Binding-site contacts:
Ligand atom C11 contacts residue ASN510 of chain 1.A at 3.5 Å.
Ligand atom F contacts residue ARG486 of chain 1.A at 2.9 Å.
Ligand atom C2 contacts residue LEU511 of chain 1.A at 3.8 Å (hydrophobic).
Ligand atom C25 contacts residue LEU511 of chain 1.A at 3.8 Å (hydrophobic).
Ligand atom F1 contacts residue THR496 of chain 1.A at 2.9 Å.
Ligand atom O5 contacts residue LYS512 of chain 1.A at 3.0 Å (salt-bridge).
Ligand atom O2 contacts residue ASP489 of chain 1.A at 3.2 Å (salt-bridge).
Ligand atom C30 contacts residue LYS512 of chain 1.A at 3.6 Å.
Ligand atom N contacts residue ASN510 of chain 1.A at 3.4 Å (h-bond).
Ligand atom C21 contacts residue ASP518 of chain 1.A at 3.6 Å.
Ligand atom C4 contacts residue PRO513 of chain 1.A at 3.8 Å (hydrophobic).
Ligand atom C23 contacts residue LYS512 of chain 1.A at 3.1 Å.
Ligand atom S1 contacts residue PRO513 of chain 1.A at 3.6 Å (h-bond).
Ligand atom F1 contacts residue ARG486 of chain 1.A at 3.3 Å.
Ligand atom S1 contacts residue PHE514 of chain 1.A at 3.8 Å.
Ligand atom C5 contacts residue LYS512 of chain 1.A at 3.7 Å.
Ligand atom O1 contacts residue LYS468 of chain 1.A at 2.9 Å (salt-bridge).
Ligand atom C31 contacts residue PRO513 of chain 1.A at 3.7 Å (hydrophobic).
Ligand atom P contacts residue ARG486 of chain 1.A at 3.5 Å.
Ligand atom C32 contacts residue PRO513 of chain 1.A at 3.8 Å (hydrophobic).
Ligand atom C30 contacts residue LEU511 of chain 1.A at 3.7 Å (hydrophobic).
Ligand atom C22 contacts residue LYS512 of chain 1.A at 3.8 Å.
Ligand atom C32 contacts residue SER490 of chain 1.A at 3.5 Å.
Ligand atom F1 contacts residue PRO513 of chain 1.A at 3.6 Å.
Ligand atom C30 contacts residue ASN510 of chain 1.A at 3.2 Å.
Ligand atom C24 contacts residue LYS512 of chain 1.A at 3.6 Å.
Ligand atom C22 contacts residue PHE514 of chain 1.A at 3.8 Å (hydrophobic).
Ligand atom S1 contacts residue ASP518 of chain 1.A at 3.5 Å (salt-bridge).
Ligand atom N contacts residue LYS512 of chain 1.A at 3.8 Å.
Ligand atom F1 contacts residue SER488 of chain 1.A at 3.6 Å.
Ligand atom F contacts residue LYS468 of chain 1.A at 3.0 Å.
Ligand atom C contacts residue ARG486 of chain 1.A at 3.4 Å.
Ligand atom O2 contacts residue SER490 of chain 1.A at 2.6 Å (h-bond).
Ligand atom O contacts residue SER488 of chain 1.A at 3.8 Å.
Ligand atom P contacts residue ASP489 of chain 1.A at 3.6 Å.
Ligand atom O5 contacts residue LEU511 of chain 1.A at 3.2 Å.
Ligand atom O contacts residue ARG486 of chain 1.A at 2.3 Å (salt-bridge).
Ligand atom O contacts residue ASP489 of chain 1.A at 3.0 Å (salt-bridge).
Ligand atom C23 contacts residue PHE514 of chain 1.A at 3.4 Å (hydrophobic).
Ligand atom O2 contacts residue SER488 of chain 1.A at 2.9 Å (h-bond).

The protein below binds the small molecule below.
Small molecule (SMILES): CN(C)C(=O)CCN(C(=O)[C@@H]1CCCN1C(=O)[C@@H](NC(=O)c1cc2cc(C(F)(F)P(=O)(O)O)ccc2s1)C(C)(C)C)c1ccc2scnc2c1

Sequence of chain 1.A:
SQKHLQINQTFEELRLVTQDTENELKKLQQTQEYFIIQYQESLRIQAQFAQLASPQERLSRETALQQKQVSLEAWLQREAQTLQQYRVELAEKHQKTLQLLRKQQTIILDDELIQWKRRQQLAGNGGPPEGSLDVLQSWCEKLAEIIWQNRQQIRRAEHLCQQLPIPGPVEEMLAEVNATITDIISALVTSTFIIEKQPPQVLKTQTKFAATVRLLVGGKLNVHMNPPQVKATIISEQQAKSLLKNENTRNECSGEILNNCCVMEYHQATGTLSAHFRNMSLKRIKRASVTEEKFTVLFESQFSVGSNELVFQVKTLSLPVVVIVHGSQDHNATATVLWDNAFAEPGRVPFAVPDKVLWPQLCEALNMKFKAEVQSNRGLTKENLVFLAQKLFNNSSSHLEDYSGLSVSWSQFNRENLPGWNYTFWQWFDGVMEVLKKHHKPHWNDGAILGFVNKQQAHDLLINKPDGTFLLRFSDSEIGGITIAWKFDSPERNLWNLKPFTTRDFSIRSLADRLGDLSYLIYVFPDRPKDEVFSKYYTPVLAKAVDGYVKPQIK